A protein and the small-molecule ligand that binds it are described below.
Small molecule (SMILES): CC[C@H](C)[C@H](NC(=O)C[C@H](O)[C@H](CC1CCCCC1)NC(=O)CCNC(=O)[C@H](Cc1ccccc1)NC(=O)N1CCC(N)CC1)C(=O)NCc1cnc(C)nc1N

Sequence of chain 1.A:
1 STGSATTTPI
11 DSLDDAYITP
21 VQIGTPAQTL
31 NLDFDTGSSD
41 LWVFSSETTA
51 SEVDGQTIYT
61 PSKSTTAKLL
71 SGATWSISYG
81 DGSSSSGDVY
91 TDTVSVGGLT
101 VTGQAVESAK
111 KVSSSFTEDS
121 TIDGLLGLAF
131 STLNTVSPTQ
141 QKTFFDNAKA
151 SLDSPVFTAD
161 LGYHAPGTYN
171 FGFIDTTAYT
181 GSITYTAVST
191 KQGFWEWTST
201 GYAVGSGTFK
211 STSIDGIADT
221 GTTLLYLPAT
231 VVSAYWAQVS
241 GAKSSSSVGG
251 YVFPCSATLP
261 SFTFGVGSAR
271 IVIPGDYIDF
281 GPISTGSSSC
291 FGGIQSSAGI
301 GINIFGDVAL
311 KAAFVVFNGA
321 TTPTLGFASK

Binding-site contacts:
Ligand atom CB contacts residue THR223 of chain 1.A at 3.6 Å.
Ligand atom NR1 contacts residue SER78 of chain 1.A at 3.0 Å (h-bond).
Ligand atom CE2 contacts residue ALA16 of chain 1.A at 3.4 Å (hydrophobic).
Ligand atom OH contacts residue ASP219 of chain 1.A at 2.4 Å (salt-bridge).
Ligand atom O1 contacts residue THR223 of chain 1.A at 3.3 Å (h-bond).
Ligand atom CH contacts residue ASP35 of chain 1.A at 3.1 Å.
Ligand atom CQ1 contacts residue SER78 of chain 1.A at 2.9 Å.
Ligand atom N contacts residue THR223 of chain 1.A at 3.0 Å (h-bond).
Ligand atom CH contacts residue ASP219 of chain 1.A at 3.5 Å.
Ligand atom CM contacts residue GLY37 of chain 1.A at 3.5 Å.
Ligand atom CM2 contacts residue ASP15 of chain 1.A at 3.1 Å.
Ligand atom CD2 contacts residue THR223 of chain 1.A at 3.6 Å.
Ligand atom CD12 contacts residue ILE77 of chain 1.A at 3.6 Å (hydrophobic).
Ligand atom O2 contacts residue GLY80 of chain 1.A at 3.2 Å (h-bond).
Ligand atom O3 contacts residue GLY80 of chain 1.A at 3.0 Å (h-bond).
Ligand atom CE11 contacts residue SER83 of chain 1.A at 3.5 Å.
Ligand atom CA4 contacts residue SER78 of chain 1.A at 3.5 Å.
Ligand atom CD11 contacts residue TYR79 of chain 1.A at 3.5 Å (hydrophobic).
Ligand atom CG2 contacts residue GLY37 of chain 1.A at 3.6 Å.
Ligand atom CM contacts residue ASP219 of chain 1.A at 3.5 Å.
Ligand atom N4 contacts residue SER78 of chain 1.A at 2.7 Å (h-bond).
Ligand atom CE11 contacts residue ASP81 of chain 1.A at 3.3 Å.
Ligand atom CD2 contacts residue ASP15 of chain 1.A at 3.1 Å.
Ligand atom OH contacts residue ASP35 of chain 1.A at 2.6 Å (salt-bridge).
Ligand atom N1 contacts residue ASP81 of chain 1.A at 3.3 Å (salt-bridge).
Ligand atom CA1 contacts residue THR222 of chain 1.A at 3.1 Å.
Ligand atom CG1 contacts residue GLY221 of chain 1.A at 3.5 Å.
Ligand atom CB2 contacts residue GLY221 of chain 1.A at 3.6 Å.
Ligand atom C3 contacts residue GLY37 of chain 1.A at 3.6 Å.
Ligand atom CM3 contacts residue THR223 of chain 1.A at 3.2 Å.
Ligand atom N2 contacts residue GLY221 of chain 1.A at 3.3 Å (h-bond).
Ligand atom N3 contacts residue GLY37 of chain 1.A at 2.9 Å (h-bond).
Ligand atom N2 contacts residue THR222 of chain 1.A at 3.7 Å.
Ligand atom CB2 contacts residue ASP35 of chain 1.A at 3.1 Å.
Ligand atom CZ contacts residue ASP119 of chain 1.A at 3.6 Å.
Ligand atom O3 contacts residue TYR79 of chain 1.A at 3.4 Å.
Ligand atom OH contacts residue GLY37 of chain 1.A at 3.7 Å.
Ligand atom CE2 contacts residue ASP15 of chain 1.A at 3.6 Å.
Ligand atom O2 contacts residue ASP81 of chain 1.A at 3.7 Å.
Ligand atom CM3 contacts residue ASP15 of chain 1.A at 3.7 Å.